Sequence of chain 1.A:
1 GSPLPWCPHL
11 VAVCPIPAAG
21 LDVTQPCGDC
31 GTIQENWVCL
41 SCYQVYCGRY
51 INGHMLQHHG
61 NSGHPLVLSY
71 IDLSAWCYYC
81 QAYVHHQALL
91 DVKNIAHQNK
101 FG

The small molecule below binds the protein below.
Small molecule (SMILES): O=C(O)CCc1nc2ccccc2nc1OCc1ccccn1

Binding-site contacts:
Ligand atom C contacts residue TRP76 of chain 1.A at 3.7 Å (hydrophobic).
Ligand atom C5 contacts residue TYR50 of chain 1.A at 3.6 Å (hydrophobic).
Ligand atom N2 contacts residue TRP37 of chain 1.A at 3.6 Å.
Ligand atom C13 contacts residue ILE71 of chain 1.A at 4.0 Å (hydrophobic).
Ligand atom O1 contacts residue GLY48 of chain 1.A at 3.5 Å.
Ligand atom C11 contacts residue TRP37 of chain 1.A at 3.7 Å (hydrophobic).
Ligand atom C14 contacts residue ASP72 of chain 1.A at 3.4 Å.
Ligand atom N2 contacts residue TYR83 of chain 1.A at 2.7 Å (h-bond).
Ligand atom C4 contacts residue ARG49 of chain 1.A at 3.7 Å.
Ligand atom C1 contacts residue TRP76 of chain 1.A at 3.8 Å (hydrophobic).
Ligand atom C11 contacts residue TYR83 of chain 1.A at 3.6 Å (hydrophobic).
Ligand atom C7 contacts residue ARG49 of chain 1.A at 4.0 Å.
Ligand atom C13 contacts residue SER69 of chain 1.A at 3.7 Å.
Ligand atom C15 contacts residue SER74 of chain 1.A at 3.5 Å.
Ligand atom C1 contacts residue TRP37 of chain 1.A at 3.3 Å (hydrophobic).
Ligand atom N1 contacts residue TRP76 of chain 1.A at 3.7 Å.
Ligand atom O1 contacts residue TRP37 of chain 1.A at 3.8 Å.
Ligand atom C14 contacts residue SER69 of chain 1.A at 3.3 Å.
Ligand atom N contacts residue TYR50 of chain 1.A at 4.1 Å.
Ligand atom C3 contacts residue TYR83 of chain 1.A at 4.1 Å (hydrophobic).
Ligand atom C12 contacts residue GLU35 of chain 1.A at 3.7 Å.
Ligand atom C5 contacts residue ARG49 of chain 1.A at 3.7 Å.
Ligand atom N contacts residue ARG49 of chain 1.A at 4.0 Å.
Ligand atom C16 contacts residue TYR78 of chain 1.A at 3.2 Å (hydrophobic).
Ligand atom O1 contacts residue ARG49 of chain 1.A at 2.8 Å (salt-bridge).
Ligand atom O2 contacts residue TYR78 of chain 1.A at 2.6 Å (h-bond).
Ligand atom C9 contacts residue ARG49 of chain 1.A at 3.8 Å.
Ligand atom C14 contacts residue TRP37 of chain 1.A at 4.0 Å (hydrophobic).
Ligand atom C12 contacts residue TRP37 of chain 1.A at 3.9 Å (hydrophobic).
Ligand atom C16 contacts residue ARG49 of chain 1.A at 3.7 Å.
Ligand atom C contacts residue TYR78 of chain 1.A at 3.2 Å (hydrophobic).
Ligand atom C15 contacts residue TYR83 of chain 1.A at 3.6 Å (hydrophobic).
Ligand atom O contacts residue TRP37 of chain 1.A at 3.4 Å.
Ligand atom C15 contacts residue TRP37 of chain 1.A at 3.8 Å (hydrophobic).
Ligand atom O2 contacts residue ARG49 of chain 1.A at 3.8 Å.
Ligand atom O contacts residue TYR83 of chain 1.A at 3.5 Å (h-bond).
Ligand atom O2 contacts residue LEU56 of chain 1.A at 3.9 Å.
Ligand atom C6 contacts residue ARG49 of chain 1.A at 3.8 Å.
Ligand atom C15 contacts residue ASP72 of chain 1.A at 3.6 Å.
Ligand atom C10 contacts residue TYR83 of chain 1.A at 3.5 Å (hydrophobic).